Sequence of chain 6.B:
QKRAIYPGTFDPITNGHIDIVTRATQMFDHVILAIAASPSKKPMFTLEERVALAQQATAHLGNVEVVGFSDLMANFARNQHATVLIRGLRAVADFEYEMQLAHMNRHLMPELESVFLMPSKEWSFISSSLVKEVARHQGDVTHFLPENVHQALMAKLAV

Sequence of chain 4.B:
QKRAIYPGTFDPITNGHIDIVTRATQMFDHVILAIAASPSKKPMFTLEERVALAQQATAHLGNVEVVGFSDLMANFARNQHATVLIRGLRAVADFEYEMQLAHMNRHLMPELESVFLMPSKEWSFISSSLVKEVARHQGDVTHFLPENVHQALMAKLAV

Binding-site contacts:
Ligand atom C3 contacts residue VAL135 of chain 4.B at 3.9 Å (hydrophobic).
Ligand atom C4 contacts residue ASN106 of chain 6.B at 3.2 Å.
Ligand atom C3 contacts residue LEU102 of chain 6.B at 4.2 Å (hydrophobic).
Ligand atom C1 contacts residue MET105 of chain 6.B at 3.9 Å (hydrophobic).
Ligand atom C2 contacts residue MET105 of chain 6.B at 3.8 Å (hydrophobic).
Ligand atom C9 contacts residue HIS138 of chain 4.B at 4.2 Å.
Ligand atom C6 contacts residue LEU73 of chain 6.B at 3.5 Å (hydrophobic).
Ligand atom N10 contacts residue MET74 of chain 6.B at 2.9 Å (h-bond).
Ligand atom C9 contacts residue GLU134 of chain 4.B at 3.9 Å.
Ligand atom C3 contacts residue LEU131 of chain 4.B at 4.2 Å (hydrophobic).
Ligand atom C1 contacts residue LEU109 of chain 6.B at 3.9 Å (hydrophobic).
Ligand atom N8 contacts residue HIS138 of chain 4.B at 4.3 Å.
Ligand atom O5 contacts residue ASN106 of chain 6.B at 2.6 Å (h-bond).
Ligand atom C7 contacts residue GLU134 of chain 4.B at 3.8 Å.
Ligand atom C4 contacts residue ALA75 of chain 6.B at 4.3 Å (hydrophobic).
Ligand atom C2 contacts residue VAL135 of chain 4.B at 3.6 Å (hydrophobic).
Ligand atom C2 contacts residue LEU102 of chain 6.B at 4.2 Å (hydrophobic).
Ligand atom C4 contacts residue LEU109 of chain 6.B at 4.3 Å (hydrophobic).
Ligand atom O5 contacts residue LEU109 of chain 6.B at 4.0 Å.
Ligand atom C11 contacts residue MET74 of chain 6.B at 4.2 Å (hydrophobic).
Ligand atom C4 contacts residue LEU73 of chain 6.B at 3.5 Å (hydrophobic).
Ligand atom O5 contacts residue MET74 of chain 6.B at 3.1 Å.
Ligand atom C11 contacts residue HIS138 of chain 4.B at 3.6 Å.
Ligand atom C9 contacts residue LEU73 of chain 6.B at 4.4 Å (hydrophobic).
Ligand atom C1 contacts residue VAL135 of chain 4.B at 4.1 Å (hydrophobic).
Ligand atom N8 contacts residue GLU134 of chain 4.B at 2.9 Å (salt-bridge).
Ligand atom C3 contacts residue GLU134 of chain 4.B at 3.9 Å.
Ligand atom C1 contacts residue ASN106 of chain 6.B at 3.1 Å.
Ligand atom C1 contacts residue LEU73 of chain 6.B at 4.2 Å (hydrophobic).
Ligand atom C6 contacts residue MET74 of chain 6.B at 3.6 Å (hydrophobic).
Ligand atom O5 contacts residue ALA75 of chain 6.B at 3.1 Å (h-bond).
Ligand atom C2 contacts residue ASN106 of chain 6.B at 4.4 Å.
Ligand atom N10 contacts residue LEU73 of chain 6.B at 3.6 Å.
Ligand atom C11 contacts residue GLU134 of chain 4.B at 4.3 Å.
Ligand atom C11 contacts residue ASP72 of chain 6.B at 3.7 Å.
Ligand atom O5 contacts residue LEU73 of chain 6.B at 3.5 Å.
Ligand atom C2 contacts residue LEU131 of chain 4.B at 4.1 Å (hydrophobic).
Ligand atom C9 contacts residue MET74 of chain 6.B at 4.0 Å (hydrophobic).
Ligand atom C7 contacts residue LEU73 of chain 6.B at 4.3 Å (hydrophobic).
Ligand atom C4 contacts residue MET74 of chain 6.B at 3.5 Å (hydrophobic).

The small molecule below binds the protein below.
Small molecule (SMILES): Cc1nc2cccc(O)c2[nH]1